Sequence of chain 3.D:
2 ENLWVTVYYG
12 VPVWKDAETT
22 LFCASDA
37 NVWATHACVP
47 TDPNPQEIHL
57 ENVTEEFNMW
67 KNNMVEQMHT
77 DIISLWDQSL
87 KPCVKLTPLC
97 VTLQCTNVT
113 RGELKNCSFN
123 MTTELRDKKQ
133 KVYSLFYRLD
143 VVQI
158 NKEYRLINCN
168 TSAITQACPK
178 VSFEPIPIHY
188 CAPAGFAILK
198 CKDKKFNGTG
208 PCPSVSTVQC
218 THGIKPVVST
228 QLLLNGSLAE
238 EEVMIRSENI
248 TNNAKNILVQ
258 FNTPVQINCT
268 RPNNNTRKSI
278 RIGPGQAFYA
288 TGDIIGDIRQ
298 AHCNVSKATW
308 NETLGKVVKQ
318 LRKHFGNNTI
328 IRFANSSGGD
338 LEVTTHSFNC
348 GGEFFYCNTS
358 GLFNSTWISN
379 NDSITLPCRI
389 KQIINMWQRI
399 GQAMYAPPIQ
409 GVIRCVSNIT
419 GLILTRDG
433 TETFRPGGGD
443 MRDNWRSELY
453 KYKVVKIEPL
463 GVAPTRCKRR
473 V

This small molecule binds to this protein.
Small molecule (SMILES): CC(=O)N[C@@H]1[C@@H](O)[C@H](O)[C@@H](CO)O[C@H]1O

Binding-site contacts:
Ligand atom C3 contacts residue NAG1 of chain 3.N at 4.2 Å.
Ligand atom C7 contacts residue ASN204 of chain 3.D at 3.9 Å.
Ligand atom O7 contacts residue ASN204 of chain 3.D at 4.5 Å.
Ligand atom C8 contacts residue GLU245 of chain 3.D at 4.2 Å.
Ligand atom O3 contacts residue NAG1 of chain 3.N at 3.2 Å (h-bond).
Ligand atom C5 contacts residue ASN204 of chain 3.D at 3.7 Å.
Ligand atom C1 contacts residue ASN204 of chain 3.D at 1.4 Å.
Ligand atom C3 contacts residue ASN204 of chain 3.D at 3.8 Å.
Ligand atom C2 contacts residue ASN204 of chain 3.D at 2.5 Å.
Ligand atom C8 contacts residue SER244 of chain 3.D at 3.1 Å.
Ligand atom C1 contacts residue THR206 of chain 3.D at 4.0 Å.
Ligand atom C4 contacts residue ASN204 of chain 3.D at 4.2 Å.
Ligand atom O5 contacts residue ASN204 of chain 3.D at 2.4 Å (h-bond).
Ligand atom C8 contacts residue ASN204 of chain 3.D at 4.2 Å.
Ligand atom C3 contacts residue THR206 of chain 3.D at 4.5 Å.
Ligand atom N2 contacts residue ASN204 of chain 3.D at 2.9 Å (h-bond).
Ligand atom N2 contacts residue THR206 of chain 3.D at 4.3 Å.